Sequence of chain 2.D:
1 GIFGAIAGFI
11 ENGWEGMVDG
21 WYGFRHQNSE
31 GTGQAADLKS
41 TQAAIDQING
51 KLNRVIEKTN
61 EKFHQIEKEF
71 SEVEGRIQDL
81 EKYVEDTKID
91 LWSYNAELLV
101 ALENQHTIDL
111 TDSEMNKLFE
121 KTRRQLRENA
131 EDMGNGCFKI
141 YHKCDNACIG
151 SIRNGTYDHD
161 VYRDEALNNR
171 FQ

A protein and the small-molecule ligand that binds it are described below.
Small molecule (SMILES): CC(=O)N[C@@H]1[C@@H](O)[C@H](O)[C@@H](CO)O[C@H]1O

Binding-site contacts:
Ligand atom C1 contacts residue ASN154 of chain 2.D at 1.4 Å.
Ligand atom C4 contacts residue ASN154 of chain 2.D at 4.2 Å.
Ligand atom O6 contacts residue SER151 of chain 2.D at 4.2 Å.
Ligand atom O5 contacts residue SER151 of chain 2.D at 4.1 Å.
Ligand atom O7 contacts residue ASN154 of chain 2.D at 4.1 Å.
Ligand atom N2 contacts residue ASN154 of chain 2.D at 2.9 Å (h-bond).
Ligand atom O6 contacts residue GLY150 of chain 2.D at 4.1 Å.
Ligand atom C7 contacts residue THR156 of chain 2.D at 4.2 Å.
Ligand atom C7 contacts residue ASN154 of chain 2.D at 3.7 Å.
Ligand atom O5 contacts residue THR156 of chain 2.D at 4.1 Å.
Ligand atom C3 contacts residue ASN154 of chain 2.D at 3.8 Å.
Ligand atom O5 contacts residue GLY150 of chain 2.D at 4.0 Å.
Ligand atom C6 contacts residue ALA147 of chain 2.D at 3.4 Å (hydrophobic).
Ligand atom O6 contacts residue ALA147 of chain 2.D at 3.6 Å.
Ligand atom C2 contacts residue ASN154 of chain 2.D at 2.4 Å.
Ligand atom C5 contacts residue THR156 of chain 2.D at 4.4 Å.
Ligand atom O7 contacts residue THR156 of chain 2.D at 3.6 Å.
Ligand atom C5 contacts residue ASN154 of chain 2.D at 3.7 Å.
Ligand atom O5 contacts residue ASN154 of chain 2.D at 2.4 Å (h-bond).
Ligand atom C6 contacts residue GLY150 of chain 2.D at 4.4 Å.
Ligand atom C1 contacts residue THR156 of chain 2.D at 3.8 Å.
Ligand atom C6 contacts residue SER151 of chain 2.D at 4.1 Å.